Binding-site contacts:
Ligand atom C10 contacts residue HIS163 of chain 2.A at 3.6 Å.
Ligand atom C28 contacts residue THR190 of chain 2.A at 3.5 Å.
Ligand atom C18 contacts residue MET49 of chain 2.A at 3.7 Å (hydrophobic).
Ligand atom O13 contacts residue CYS145 of chain 2.A at 2.6 Å (h-bond).
Ligand atom C08 contacts residue ASN142 of chain 2.A at 3.3 Å.
Ligand atom C05 contacts residue CYS145 of chain 2.A at 3.1 Å (hydrophobic).
Ligand atom C16 contacts residue HIS41 of chain 2.A at 3.5 Å.
Ligand atom C22 contacts residue GLU166 of chain 2.A at 3.2 Å.
Ligand atom N03 contacts residue HIS164 of chain 2.A at 2.9 Å (h-bond).
Ligand atom C27 contacts residue ALA191 of chain 2.A at 3.2 Å (hydrophobic).
Ligand atom C12 contacts residue HIS41 of chain 2.A at 3.5 Å.
Ligand atom C24 contacts residue GLU166 of chain 2.A at 3.5 Å.
Ligand atom O30 contacts residue MET165 of chain 2.A at 3.1 Å.
Ligand atom C12 contacts residue CYS145 of chain 2.A at 2.0 Å (hydrophobic).
Ligand atom O30 contacts residue GLU166 of chain 2.A at 3.1 Å (salt-bridge).
Ligand atom O13 contacts residue SER144 of chain 2.A at 3.6 Å (h-bond).
Ligand atom O11 contacts residue PHE140 of chain 2.A at 3.4 Å.
Ligand atom C05 contacts residue SER144 of chain 2.A at 3.7 Å.
Ligand atom C17 contacts residue HIS41 of chain 2.A at 3.8 Å.
Ligand atom C17 contacts residue ARG188 of chain 2.A at 3.8 Å.
Ligand atom N09 contacts residue GLU166 of chain 2.A at 3.0 Å (salt-bridge).
Ligand atom O11 contacts residue HIS172 of chain 2.A at 3.5 Å.
Ligand atom C04 contacts residue CYS145 of chain 2.A at 2.8 Å (hydrophobic).
Ligand atom C28 contacts residue ALA191 of chain 2.A at 3.7 Å (hydrophobic).
Ligand atom O13 contacts residue GLY143 of chain 2.A at 3.4 Å (h-bond).
Ligand atom N03 contacts residue CYS145 of chain 2.A at 3.0 Å (h-bond).
Ligand atom N19 contacts residue MET165 of chain 2.A at 3.5 Å.
Ligand atom O11 contacts residue GLU166 of chain 2.A at 3.5 Å.
Ligand atom C17 contacts residue ASP187 of chain 2.A at 3.7 Å.
Ligand atom C10 contacts residue GLU166 of chain 2.A at 3.5 Å.
Ligand atom C02 contacts residue HIS164 of chain 2.A at 3.7 Å.
Ligand atom O11 contacts residue HIS163 of chain 2.A at 2.6 Å (h-bond).
Ligand atom C14 contacts residue HIS164 of chain 2.A at 3.6 Å.
Ligand atom C14 contacts residue MET165 of chain 2.A at 3.8 Å (hydrophobic).
Ligand atom C07 contacts residue ASN142 of chain 2.A at 3.0 Å.
Ligand atom C17 contacts residue MET165 of chain 2.A at 2.9 Å (hydrophobic).
Ligand atom C25 contacts residue GLU166 of chain 2.A at 3.2 Å.
Ligand atom C27 contacts residue THR190 of chain 2.A at 3.5 Å.
Ligand atom N09 contacts residue PHE140 of chain 2.A at 3.3 Å (h-bond).
Ligand atom C18 contacts residue HIS41 of chain 2.A at 3.7 Å.

Sequence of chain 2.A:
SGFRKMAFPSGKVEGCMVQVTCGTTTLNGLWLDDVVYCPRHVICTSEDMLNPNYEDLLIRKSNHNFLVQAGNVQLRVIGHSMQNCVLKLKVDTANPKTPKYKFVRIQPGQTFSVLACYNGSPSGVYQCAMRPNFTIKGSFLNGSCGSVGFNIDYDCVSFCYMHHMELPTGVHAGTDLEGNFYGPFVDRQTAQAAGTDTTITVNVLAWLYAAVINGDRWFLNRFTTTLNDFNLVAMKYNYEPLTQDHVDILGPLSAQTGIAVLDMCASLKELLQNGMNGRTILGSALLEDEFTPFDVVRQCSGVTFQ

Sequence of chain 1.A:
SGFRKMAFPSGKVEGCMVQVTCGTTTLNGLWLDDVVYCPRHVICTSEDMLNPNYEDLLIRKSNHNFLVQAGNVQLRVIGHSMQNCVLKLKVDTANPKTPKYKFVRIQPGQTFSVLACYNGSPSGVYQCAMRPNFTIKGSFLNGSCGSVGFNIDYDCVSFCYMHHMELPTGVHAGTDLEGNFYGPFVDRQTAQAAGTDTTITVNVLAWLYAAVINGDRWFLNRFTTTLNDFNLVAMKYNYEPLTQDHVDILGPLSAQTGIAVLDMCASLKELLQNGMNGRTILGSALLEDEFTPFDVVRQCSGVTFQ

The protein below binds the small molecule below.
Small molecule (SMILES): CC(C)C[C@H](NC(=O)O[C@@H](C)c1ccccc1)C(=O)N[C@H](CO)C[C@@H]1CCNC1=O